Sequence of chain 1.A:
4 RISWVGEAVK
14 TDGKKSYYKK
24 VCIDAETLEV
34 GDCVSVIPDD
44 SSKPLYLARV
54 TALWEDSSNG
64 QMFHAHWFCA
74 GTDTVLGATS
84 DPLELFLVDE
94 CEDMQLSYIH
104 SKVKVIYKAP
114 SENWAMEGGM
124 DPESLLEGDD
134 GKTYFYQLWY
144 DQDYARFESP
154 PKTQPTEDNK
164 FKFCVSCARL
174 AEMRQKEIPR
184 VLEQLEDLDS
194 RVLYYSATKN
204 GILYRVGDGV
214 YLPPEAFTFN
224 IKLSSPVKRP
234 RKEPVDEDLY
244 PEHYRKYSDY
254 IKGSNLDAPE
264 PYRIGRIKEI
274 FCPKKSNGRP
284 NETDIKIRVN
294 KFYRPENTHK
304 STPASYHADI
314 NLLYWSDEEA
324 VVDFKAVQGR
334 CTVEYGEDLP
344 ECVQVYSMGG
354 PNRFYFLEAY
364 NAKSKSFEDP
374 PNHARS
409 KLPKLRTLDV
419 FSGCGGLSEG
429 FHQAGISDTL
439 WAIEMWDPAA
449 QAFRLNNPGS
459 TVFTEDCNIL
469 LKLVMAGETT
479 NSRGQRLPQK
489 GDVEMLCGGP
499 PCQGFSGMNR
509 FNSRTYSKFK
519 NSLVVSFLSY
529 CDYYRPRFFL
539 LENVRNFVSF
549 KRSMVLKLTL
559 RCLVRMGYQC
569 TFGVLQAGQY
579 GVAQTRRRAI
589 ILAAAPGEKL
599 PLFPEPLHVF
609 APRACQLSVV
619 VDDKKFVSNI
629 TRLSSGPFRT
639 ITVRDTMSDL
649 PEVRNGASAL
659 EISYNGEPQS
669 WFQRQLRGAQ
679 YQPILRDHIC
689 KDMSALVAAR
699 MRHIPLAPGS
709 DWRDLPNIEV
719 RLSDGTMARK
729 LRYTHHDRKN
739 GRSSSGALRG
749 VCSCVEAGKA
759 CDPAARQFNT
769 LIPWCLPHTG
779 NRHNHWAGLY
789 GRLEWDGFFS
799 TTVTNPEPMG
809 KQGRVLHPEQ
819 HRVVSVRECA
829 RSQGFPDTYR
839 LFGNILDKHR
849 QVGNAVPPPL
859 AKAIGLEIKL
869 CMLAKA

Binding-site contacts:
Ligand atom N12 contacts residue GLU130 of chain 1.A at 3.6 Å (salt-bridge).
Ligand atom N06 contacts residue SER511 of chain 1.A at 3.7 Å.
Ligand atom O29 contacts residue GLU130 of chain 1.A at 3.6 Å.
Ligand atom C21 contacts residue LEU556 of chain 1.A at 4.1 Å (hydrophobic).
Ligand atom N28 contacts residue PRO85 of chain 1.A at 4.0 Å.
Ligand atom N34 contacts residue ARG508 of chain 1.A at 3.3 Å.
Ligand atom C33 contacts residue PHE509 of chain 1.A at 3.4 Å (hydrophobic).
Ligand atom N28 contacts residue THR82 of chain 1.A at 3.8 Å.
Ligand atom C02 contacts residue PHE509 of chain 1.A at 3.6 Å (hydrophobic).
Ligand atom C32 contacts residue PHE509 of chain 1.A at 3.9 Å (hydrophobic).
Ligand atom N28 contacts residue GLU130 of chain 1.A at 3.6 Å.
Ligand atom N28 contacts residue SER83 of chain 1.A at 3.6 Å (h-bond).
Ligand atom C09 contacts residue TYR514 of chain 1.A at 3.9 Å (hydrophobic).
Ligand atom C24 contacts residue ALA81 of chain 1.A at 3.0 Å (hydrophobic).
Ligand atom C23 contacts residue THR82 of chain 1.A at 4.1 Å.
Ligand atom C27 contacts residue THR82 of chain 1.A at 3.7 Å.
Ligand atom C13 contacts residue TYR514 of chain 1.A at 3.9 Å (hydrophobic).
Ligand atom C22 contacts residue THR82 of chain 1.A at 3.8 Å.
Ligand atom C05 contacts residue TYR514 of chain 1.A at 4.1 Å (hydrophobic).
Ligand atom N34 contacts residue PHE509 of chain 1.A at 3.3 Å.
Ligand atom C13 contacts residue GLU130 of chain 1.A at 3.1 Å.
Ligand atom O29 contacts residue ASP132 of chain 1.A at 4.0 Å.
Ligand atom C27 contacts residue SER83 of chain 1.A at 3.3 Å.
Ligand atom N28 contacts residue ARG559 of chain 1.A at 3.0 Å (salt-bridge).
Ligand atom C23 contacts residue ALA81 of chain 1.A at 3.4 Å (hydrophobic).
Ligand atom C20 contacts residue MET552 of chain 1.A at 4.1 Å (hydrophobic).
Ligand atom N16 contacts residue TYR514 of chain 1.A at 4.0 Å.
Ligand atom C30 contacts residue ALA81 of chain 1.A at 3.9 Å (hydrophobic).
Ligand atom C07 contacts residue TYR514 of chain 1.A at 3.8 Å (hydrophobic).
Ligand atom C19 contacts residue MET552 of chain 1.A at 3.2 Å (hydrophobic).
Ligand atom C14 contacts residue TYR514 of chain 1.A at 3.4 Å (hydrophobic).
Ligand atom C27 contacts residue ASP132 of chain 1.A at 4.0 Å.
Ligand atom N28 contacts residue ASP132 of chain 1.A at 2.8 Å (salt-bridge).
Ligand atom C02 contacts residue SER511 of chain 1.A at 4.0 Å.
Ligand atom S18 contacts residue MET552 of chain 1.A at 3.6 Å.
Ligand atom C04 contacts residue TYR514 of chain 1.A at 3.9 Å (hydrophobic).
Ligand atom N08 contacts residue TYR514 of chain 1.A at 3.3 Å.
Ligand atom C27 contacts residue ALA81 of chain 1.A at 4.0 Å (hydrophobic).
Ligand atom N28 contacts residue ASP84 of chain 1.A at 4.1 Å.
Ligand atom C02 contacts residue ASN510 of chain 1.A at 3.5 Å.

A protein and the small-molecule ligand that binds it are described below.
Small molecule (SMILES): CCc1c(C#N)c(SCc2ccc(CNC(=O)CN)cc2)nc(N2CCCN(C)CC2)c1C#N